Sequence of chain 1.A:
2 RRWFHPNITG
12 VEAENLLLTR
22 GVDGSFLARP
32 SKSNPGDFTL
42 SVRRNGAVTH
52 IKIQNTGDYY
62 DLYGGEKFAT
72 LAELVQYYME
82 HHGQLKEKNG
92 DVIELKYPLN

This small molecule binds to this protein.
Small molecule (SMILES): CSCC[C@H](NC(=O)[C@H](CC(=O)O)NC(=O)[C@H](CCSC)NC(=O)[C@H](Cc1ccc(OP(=O)(O)O)cc1)NC(=O)CNC(=O)CN)C(=O)N[C@H](C)CO

Binding-site contacts:
Ligand atom C contacts residue HIS51 of chain 1.A at 3.8 Å.
Ligand atom SD contacts residue ILE94 of chain 1.A at 3.9 Å.
Ligand atom CE2 contacts residue THR40 of chain 1.A at 3.9 Å.
Ligand atom CD1 contacts residue HIS51 of chain 1.A at 3.9 Å.
Ligand atom O2P contacts residue THR40 of chain 1.A at 3.0 Å (h-bond).
Ligand atom N contacts residue HIS51 of chain 1.A at 3.5 Å.
Ligand atom P contacts residue SER32 of chain 1.A at 3.9 Å.
Ligand atom C contacts residue HIS51 of chain 1.A at 3.7 Å.
Ligand atom O3P contacts residue LYS33 of chain 1.A at 3.5 Å.
Ligand atom N contacts residue HIS51 of chain 1.A at 2.9 Å (h-bond).
Ligand atom O contacts residue VAL49 of chain 1.A at 3.9 Å.
Ligand atom CE2 contacts residue HIS51 of chain 1.A at 3.9 Å.
Ligand atom O2P contacts residue LYS53 of chain 1.A at 3.6 Å.
Ligand atom OH contacts residue ARG30 of chain 1.A at 2.8 Å (salt-bridge).
Ligand atom O contacts residue THR50 of chain 1.A at 3.1 Å.
Ligand atom O3P contacts residue SER34 of chain 1.A at 2.9 Å (h-bond).
Ligand atom CB contacts residue HIS51 of chain 1.A at 3.7 Å.
Ligand atom O1P contacts residue LYS33 of chain 1.A at 2.8 Å (salt-bridge).
Ligand atom O2P contacts residue SER32 of chain 1.A at 2.6 Å (h-bond).
Ligand atom CE contacts residue LYS53 of chain 1.A at 3.2 Å.
Ligand atom CE2 contacts residue LYS53 of chain 1.A at 3.6 Å.
Ligand atom CG contacts residue HIS51 of chain 1.A at 3.9 Å.
Ligand atom P contacts residue SER34 of chain 1.A at 3.9 Å.
Ligand atom CE contacts residue ILE52 of chain 1.A at 3.6 Å (hydrophobic).
Ligand atom O2P contacts residue SER34 of chain 1.A at 3.6 Å.
Ligand atom CA contacts residue HIS51 of chain 1.A at 3.3 Å.
Ligand atom CD2 contacts residue HIS51 of chain 1.A at 3.9 Å.
Ligand atom CG contacts residue GLU88 of chain 1.A at 3.7 Å.
Ligand atom O1P contacts residue ARG30 of chain 1.A at 2.8 Å (salt-bridge).
Ligand atom O1P contacts residue SER32 of chain 1.A at 3.7 Å.
Ligand atom CE contacts residue LEU63 of chain 1.A at 3.1 Å (hydrophobic).
Ligand atom SD contacts residue LYS53 of chain 1.A at 3.6 Å.
Ligand atom P contacts residue ARG30 of chain 1.A at 3.7 Å.
Ligand atom P contacts residue LYS33 of chain 1.A at 3.5 Å.
Ligand atom O contacts residue HIS51 of chain 1.A at 2.7 Å (h-bond).
Ligand atom CZ contacts residue HIS51 of chain 1.A at 3.9 Å.
Ligand atom O2P contacts residue LYS33 of chain 1.A at 3.5 Å (salt-bridge).
Ligand atom SD contacts residue ILE52 of chain 1.A at 3.6 Å.
Ligand atom CZ contacts residue ARG30 of chain 1.A at 3.6 Å.
Ligand atom CE contacts residue TYR64 of chain 1.A at 3.8 Å (hydrophobic).